Sequence of chain 1.A:
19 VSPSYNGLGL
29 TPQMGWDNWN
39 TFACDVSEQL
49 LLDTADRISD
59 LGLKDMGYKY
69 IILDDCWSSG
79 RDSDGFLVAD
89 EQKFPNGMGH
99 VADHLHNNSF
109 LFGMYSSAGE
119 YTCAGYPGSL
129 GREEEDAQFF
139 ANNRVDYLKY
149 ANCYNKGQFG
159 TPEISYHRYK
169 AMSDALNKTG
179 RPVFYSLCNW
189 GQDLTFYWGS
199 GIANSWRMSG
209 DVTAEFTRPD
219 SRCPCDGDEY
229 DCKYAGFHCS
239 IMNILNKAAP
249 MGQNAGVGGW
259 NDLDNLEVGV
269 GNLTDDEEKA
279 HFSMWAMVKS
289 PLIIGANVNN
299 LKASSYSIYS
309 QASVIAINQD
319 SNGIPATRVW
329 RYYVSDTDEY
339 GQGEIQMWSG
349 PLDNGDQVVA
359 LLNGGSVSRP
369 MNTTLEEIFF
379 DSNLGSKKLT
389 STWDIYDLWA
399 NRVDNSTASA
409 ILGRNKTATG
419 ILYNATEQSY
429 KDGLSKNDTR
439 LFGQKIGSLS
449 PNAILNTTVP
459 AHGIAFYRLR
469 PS

Sequence of chain 1.B:
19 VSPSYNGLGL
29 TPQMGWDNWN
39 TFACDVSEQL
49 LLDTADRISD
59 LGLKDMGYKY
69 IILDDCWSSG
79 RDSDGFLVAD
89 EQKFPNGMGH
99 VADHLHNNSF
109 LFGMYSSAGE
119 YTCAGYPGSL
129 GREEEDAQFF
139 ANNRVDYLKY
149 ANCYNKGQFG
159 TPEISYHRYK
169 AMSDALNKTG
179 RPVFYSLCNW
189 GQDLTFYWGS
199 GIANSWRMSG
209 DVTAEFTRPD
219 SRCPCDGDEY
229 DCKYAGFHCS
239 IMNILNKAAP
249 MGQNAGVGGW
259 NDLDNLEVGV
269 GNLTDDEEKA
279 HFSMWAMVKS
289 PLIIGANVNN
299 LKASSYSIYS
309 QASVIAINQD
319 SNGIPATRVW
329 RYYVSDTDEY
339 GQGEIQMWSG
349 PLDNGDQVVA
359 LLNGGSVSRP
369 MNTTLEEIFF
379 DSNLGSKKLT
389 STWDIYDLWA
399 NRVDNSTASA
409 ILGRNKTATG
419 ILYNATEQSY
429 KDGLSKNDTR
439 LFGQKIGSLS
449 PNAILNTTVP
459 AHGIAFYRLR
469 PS

A protein and the small-molecule ligand that binds it are described below.
Small molecule (SMILES): OC[C@H]1O[C@H](OC[C@H]2O[C@H](O[C@]3(CO)O[C@H](CO)[C@@H](O)[C@@H]3O)[C@H](O)[C@@H](O)[C@@H]2O)[C@H](O)[C@@H](O)[C@H]1O

Binding-site contacts:
Ligand atom C1 contacts residue CYS121 of chain 1.A at 3.6 Å (hydrophobic).
Ligand atom C6 contacts residue ASP72 of chain 1.A at 3.2 Å.
Ligand atom C6 contacts residue CYS121 of chain 1.A at 3.7 Å (hydrophobic).
Ligand atom C6 contacts residue TYR113 of chain 1.A at 3.8 Å (hydrophobic).
Ligand atom O2 contacts residue GLN251 of chain 1.B at 3.3 Å (h-bond).
Ligand atom O2 contacts residue ARG205 of chain 1.A at 3.3 Å (salt-bridge).
Ligand atom O2 contacts residue CYS186 of chain 1.A at 3.5 Å (h-bond).
Ligand atom O4 contacts residue TYR113 of chain 1.A at 3.5 Å.
Ligand atom O6 contacts residue VAL19 of chain 1.B at 3.1 Å (h-bond).
Ligand atom O3 contacts residue ARG205 of chain 1.A at 3.5 Å (salt-bridge).
Ligand atom C6 contacts residue TRP37 of chain 1.A at 3.7 Å (hydrophobic).
Ligand atom O6 contacts residue TRP37 of chain 1.A at 3.2 Å.
Ligand atom C3 contacts residue ASP209 of chain 1.A at 3.4 Å.
Ligand atom C2 contacts residue CYS186 of chain 1.A at 3.7 Å (hydrophobic).
Ligand atom C4 contacts residue LYS147 of chain 1.A at 3.7 Å.
Ligand atom O5 contacts residue CYS121 of chain 1.A at 3.3 Å (h-bond).
Ligand atom O2 contacts residue TRP188 of chain 1.A at 3.2 Å (h-bond).
Ligand atom O3 contacts residue LYS147 of chain 1.A at 2.9 Å (salt-bridge).
Ligand atom O3 contacts residue CYS121 of chain 1.A at 3.4 Å.
Ligand atom C6 contacts residue ASP73 of chain 1.A at 3.7 Å.
Ligand atom O3 contacts residue TRP37 of chain 1.A at 3.6 Å.
Ligand atom O4 contacts residue GLN251 of chain 1.B at 3.7 Å.
Ligand atom C4 contacts residue TRP37 of chain 1.A at 3.8 Å (hydrophobic).
Ligand atom O3 contacts residue GLN251 of chain 1.B at 3.0 Å (h-bond).
Ligand atom C6 contacts residue TRP188 of chain 1.A at 3.7 Å (hydrophobic).
Ligand atom O2 contacts residue ASP209 of chain 1.A at 2.6 Å (salt-bridge).
Ligand atom O4 contacts residue LYS147 of chain 1.A at 2.8 Å (salt-bridge).
Ligand atom O5 contacts residue CYS121 of chain 1.A at 3.4 Å.
Ligand atom C6 contacts residue VAL19 of chain 1.B at 3.0 Å (hydrophobic).
Ligand atom O6 contacts residue ASP73 of chain 1.A at 3.4 Å (salt-bridge).
Ligand atom O1 contacts residue TRP37 of chain 1.A at 3.3 Å.
Ligand atom O5 contacts residue TYR113 of chain 1.A at 3.2 Å (h-bond).
Ligand atom O6 contacts residue CYS121 of chain 1.A at 3.5 Å.
Ligand atom O6 contacts residue ASP209 of chain 1.A at 3.5 Å (salt-bridge).
Ligand atom C4 contacts residue CYS121 of chain 1.A at 3.5 Å (hydrophobic).
Ligand atom O6 contacts residue CYS121 of chain 1.A at 3.8 Å.
Ligand atom C3 contacts residue TRP37 of chain 1.A at 3.5 Å (hydrophobic).
Ligand atom O4 contacts residue ASP72 of chain 1.A at 2.9 Å (salt-bridge).
Ligand atom C3 contacts residue LYS147 of chain 1.A at 3.8 Å.
Ligand atom C4 contacts residue ASP72 of chain 1.A at 3.5 Å.